The small molecule below binds the protein below.
Small molecule (SMILES): [H]/N=C(\N)N[C@H]1C=C(C(=O)O)O[C@@H]([C@H](OC)[C@H](O)CO)[C@@H]1NC(C)=O

Sequence of chain 1.A:
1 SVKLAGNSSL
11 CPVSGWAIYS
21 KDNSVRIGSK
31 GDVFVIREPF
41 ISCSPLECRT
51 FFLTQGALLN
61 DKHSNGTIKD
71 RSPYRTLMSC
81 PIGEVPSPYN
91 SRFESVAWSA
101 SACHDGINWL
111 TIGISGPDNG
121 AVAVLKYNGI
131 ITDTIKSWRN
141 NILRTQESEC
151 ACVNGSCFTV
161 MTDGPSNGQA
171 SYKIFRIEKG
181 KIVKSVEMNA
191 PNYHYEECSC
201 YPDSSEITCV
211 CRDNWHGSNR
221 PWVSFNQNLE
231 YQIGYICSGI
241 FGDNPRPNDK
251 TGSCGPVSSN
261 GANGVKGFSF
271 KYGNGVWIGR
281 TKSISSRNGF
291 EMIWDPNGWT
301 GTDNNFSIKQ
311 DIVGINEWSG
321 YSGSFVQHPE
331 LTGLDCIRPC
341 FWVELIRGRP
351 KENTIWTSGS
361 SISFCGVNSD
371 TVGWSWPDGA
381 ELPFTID

Binding-site contacts:
Ligand atom O1A contacts residue ARG287 of chain 1.A at 2.7 Å (salt-bridge).
Ligand atom C9 contacts residue ASN214 of chain 1.A at 3.7 Å.
Ligand atom C1 contacts residue ARG212 of chain 1.A at 3.8 Å.
Ligand atom O8 contacts residue ARG212 of chain 1.A at 3.5 Å.
Ligand atom N12 contacts residue TRP98 of chain 1.A at 2.7 Å (h-bond).
Ligand atom O9 contacts residue ARG144 of chain 1.A at 3.5 Å (salt-bridge).
Ligand atom O10 contacts residue ASP70 of chain 1.A at 3.4 Å.
Ligand atom N13 contacts residue TRP98 of chain 1.A at 3.0 Å (h-bond).
Ligand atom N4 contacts residue ASP70 of chain 1.A at 2.9 Å (salt-bridge).
Ligand atom C3 contacts residue TYR321 of chain 1.A at 3.1 Å (hydrophobic).
Ligand atom C1 contacts residue ARG287 of chain 1.A at 3.4 Å.
Ligand atom N13 contacts residue GLU147 of chain 1.A at 3.1 Å (salt-bridge).
Ligand atom O10 contacts residue ARG71 of chain 1.A at 2.8 Å (salt-bridge).
Ligand atom C3 contacts residue GLU38 of chain 1.A at 3.5 Å.
Ligand atom C6 contacts residue GLU197 of chain 1.A at 3.6 Å.
Ligand atom C4 contacts residue ASP70 of chain 1.A at 3.4 Å.
Ligand atom C3 contacts residue ASP70 of chain 1.A at 3.3 Å.
Ligand atom O9 contacts residue GLU196 of chain 1.A at 2.6 Å (salt-bridge).
Ligand atom O8 contacts residue GLU196 of chain 1.A at 2.6 Å (salt-bridge).
Ligand atom O1A contacts residue TYR321 of chain 1.A at 3.3 Å (h-bond).
Ligand atom N4 contacts residue GLU38 of chain 1.A at 3.2 Å (salt-bridge).
Ligand atom O9 contacts residue SER166 of chain 1.A at 3.1 Å.
Ligand atom C12 contacts residue GLU38 of chain 1.A at 3.7 Å.
Ligand atom C11 contacts residue TRP98 of chain 1.A at 3.6 Å (hydrophobic).
Ligand atom O1B contacts residue TYR321 of chain 1.A at 3.6 Å.
Ligand atom C2 contacts residue TYR321 of chain 1.A at 2.9 Å (hydrophobic).
Ligand atom C8 contacts residue GLU196 of chain 1.A at 3.5 Å.
Ligand atom O1A contacts residue ARG212 of chain 1.A at 3.1 Å (salt-bridge).
Ligand atom O6 contacts residue TYR321 of chain 1.A at 3.1 Å (h-bond).
Ligand atom O1B contacts residue ARG287 of chain 1.A at 2.8 Å (salt-bridge).
Ligand atom O1B contacts residue ARG37 of chain 1.A at 2.8 Å (salt-bridge).
Ligand atom N12 contacts residue ASP70 of chain 1.A at 2.9 Å (salt-bridge).
Ligand atom C12 contacts residue TRP98 of chain 1.A at 3.2 Å (hydrophobic).
Ligand atom C4 contacts residue GLU38 of chain 1.A at 3.7 Å.
Ligand atom C1 contacts residue TYR321 of chain 1.A at 3.0 Å (hydrophobic).
Ligand atom C9 contacts residue GLU196 of chain 1.A at 3.4 Å.
Ligand atom N12 contacts residue ARG75 of chain 1.A at 3.2 Å (salt-bridge).
Ligand atom C8 contacts residue ARG212 of chain 1.A at 3.7 Å.
Ligand atom C9 contacts residue SER166 of chain 1.A at 3.5 Å.
Ligand atom O6 contacts residue ARG212 of chain 1.A at 3.5 Å (salt-bridge).